Sequence of chain 1.B:
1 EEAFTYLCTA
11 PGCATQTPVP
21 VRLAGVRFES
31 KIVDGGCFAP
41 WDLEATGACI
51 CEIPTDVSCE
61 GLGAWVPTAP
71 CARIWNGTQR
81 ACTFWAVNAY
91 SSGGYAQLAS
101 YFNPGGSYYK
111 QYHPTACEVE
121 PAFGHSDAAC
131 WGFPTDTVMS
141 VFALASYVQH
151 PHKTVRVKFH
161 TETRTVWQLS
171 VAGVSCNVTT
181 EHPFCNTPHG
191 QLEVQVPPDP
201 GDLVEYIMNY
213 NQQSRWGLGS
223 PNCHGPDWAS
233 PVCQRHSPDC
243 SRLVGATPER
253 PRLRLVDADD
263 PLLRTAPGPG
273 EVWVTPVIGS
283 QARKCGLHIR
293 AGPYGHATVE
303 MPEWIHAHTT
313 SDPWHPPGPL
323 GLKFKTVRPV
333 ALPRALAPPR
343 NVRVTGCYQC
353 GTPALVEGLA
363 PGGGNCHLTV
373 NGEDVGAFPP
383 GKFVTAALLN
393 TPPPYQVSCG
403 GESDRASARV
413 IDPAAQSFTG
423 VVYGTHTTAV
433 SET

Binding-site contacts:
Ligand atom C5 contacts residue VAL432 of chain 1.A at 4.1 Å (hydrophobic).
Ligand atom C6 contacts residue VAL432 of chain 1.A at 3.7 Å (hydrophobic).
Ligand atom N2 contacts residue THR430 of chain 1.A at 2.9 Å (h-bond).
Ligand atom C2 contacts residue ALA431 of chain 1.A at 4.0 Å (hydrophobic).
Ligand atom C4 contacts residue THR430 of chain 1.A at 4.2 Å.
Ligand atom C5 contacts residue ALA431 of chain 1.A at 3.4 Å (hydrophobic).
Ligand atom N2 contacts residue ALA431 of chain 1.A at 4.4 Å.
Ligand atom C4 contacts residue ALA431 of chain 1.A at 3.5 Å (hydrophobic).
Ligand atom C3 contacts residue ALA431 of chain 1.A at 3.2 Å (hydrophobic).
Ligand atom O6 contacts residue PRO70 of chain 1.B at 3.7 Å.
Ligand atom C6 contacts residue PRO70 of chain 1.B at 4.5 Å (hydrophobic).
Ligand atom O3 contacts residue ALA431 of chain 1.A at 4.1 Å.
Ligand atom C6 contacts residue PRO67 of chain 1.B at 3.8 Å (hydrophobic).
Ligand atom O6 contacts residue THR46 of chain 1.B at 3.4 Å (h-bond).
Ligand atom O6 contacts residue ALA45 of chain 1.B at 4.0 Å.
Ligand atom C6 contacts residue THR46 of chain 1.B at 3.6 Å.
Ligand atom O5 contacts residue ALA431 of chain 1.A at 4.0 Å.
Ligand atom O5 contacts residue THR430 of chain 1.A at 2.4 Å (h-bond).
Ligand atom O7 contacts residue THR430 of chain 1.A at 4.1 Å.
Ligand atom C1 contacts residue ALA431 of chain 1.A at 3.3 Å (hydrophobic).
Ligand atom C2 contacts residue THR430 of chain 1.A at 2.5 Å.
Ligand atom C5 contacts residue THR430 of chain 1.A at 3.7 Å.
Ligand atom C7 contacts residue THR430 of chain 1.A at 3.9 Å.
Ligand atom C1 contacts residue THR430 of chain 1.A at 1.4 Å.
Ligand atom C3 contacts residue THR430 of chain 1.A at 3.7 Å.

The protein below binds the small molecule below.
Small molecule (SMILES): CC(=O)N[C@@H]1[C@@H](O)[C@@H](O)[C@@H](CO)O[C@H]1O

Sequence of chain 1.A:
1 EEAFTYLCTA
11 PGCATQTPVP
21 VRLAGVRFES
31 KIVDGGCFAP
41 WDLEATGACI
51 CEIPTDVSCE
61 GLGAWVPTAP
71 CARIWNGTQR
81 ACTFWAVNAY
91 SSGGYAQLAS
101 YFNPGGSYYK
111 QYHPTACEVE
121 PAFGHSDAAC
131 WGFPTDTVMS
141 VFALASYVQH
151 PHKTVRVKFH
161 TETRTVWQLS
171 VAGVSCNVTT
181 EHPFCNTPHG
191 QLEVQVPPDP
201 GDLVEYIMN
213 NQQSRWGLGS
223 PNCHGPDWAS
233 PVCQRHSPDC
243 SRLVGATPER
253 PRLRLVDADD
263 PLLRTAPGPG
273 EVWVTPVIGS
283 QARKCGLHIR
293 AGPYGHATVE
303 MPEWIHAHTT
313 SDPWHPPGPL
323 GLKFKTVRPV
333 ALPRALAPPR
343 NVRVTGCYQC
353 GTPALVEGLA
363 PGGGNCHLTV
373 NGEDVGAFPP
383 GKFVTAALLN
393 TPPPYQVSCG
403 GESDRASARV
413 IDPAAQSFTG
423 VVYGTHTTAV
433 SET